The protein below binds the small molecule below.
Small molecule (SMILES): CC(=O)N[C@H]1[C@H](O[C@H]2[C@H](O)[C@@H](NC(C)=O)CO[C@@H]2CO)O[C@H](CO)[C@@H](O)[C@@H]1O

Sequence of chain 1.D:
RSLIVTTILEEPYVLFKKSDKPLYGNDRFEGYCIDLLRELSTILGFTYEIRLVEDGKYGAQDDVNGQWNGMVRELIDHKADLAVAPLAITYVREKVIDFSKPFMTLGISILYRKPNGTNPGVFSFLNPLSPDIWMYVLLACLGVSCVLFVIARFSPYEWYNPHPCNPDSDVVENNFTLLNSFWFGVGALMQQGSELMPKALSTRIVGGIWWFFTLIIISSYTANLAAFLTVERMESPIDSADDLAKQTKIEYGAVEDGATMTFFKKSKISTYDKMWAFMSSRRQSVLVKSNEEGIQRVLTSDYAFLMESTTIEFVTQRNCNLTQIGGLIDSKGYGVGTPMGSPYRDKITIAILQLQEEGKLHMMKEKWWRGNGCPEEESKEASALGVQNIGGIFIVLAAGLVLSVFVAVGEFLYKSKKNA

Binding-site contacts:
Ligand atom C4 contacts residue ARG748 of chain 1.D at 3.6 Å.
Ligand atom O7 contacts residue GLU806 of chain 1.D at 4.4 Å.
Ligand atom C8 contacts residue NAG1 of chain 1.I at 3.3 Å.
Ligand atom C1 contacts residue ARG543 of chain 1.D at 3.7 Å.
Ligand atom N2 contacts residue NAG1 of chain 1.I at 4.1 Å.
Ligand atom C1 contacts residue ASN751 of chain 1.D at 1.5 Å.
Ligand atom C6 contacts residue ASN749 of chain 1.D at 3.5 Å.
Ligand atom C4 contacts residue ASN749 of chain 1.D at 3.8 Å.
Ligand atom C5 contacts residue ASN749 of chain 1.D at 3.9 Å.
Ligand atom N2 contacts residue ASN751 of chain 1.D at 3.8 Å.
Ligand atom O4 contacts residue ARG748 of chain 1.D at 3.0 Å (salt-bridge).
Ligand atom C3 contacts residue ARG748 of chain 1.D at 4.5 Å.
Ligand atom C4 contacts residue ASN751 of chain 1.D at 3.3 Å.
Ligand atom O5 contacts residue ASN751 of chain 1.D at 2.4 Å (h-bond).
Ligand atom O3 contacts residue ASN751 of chain 1.D at 4.2 Å.
Ligand atom C3 contacts residue ASN751 of chain 1.D at 3.4 Å.
Ligand atom C7 contacts residue NAG1 of chain 1.I at 3.4 Å.
Ligand atom O5 contacts residue ARG543 of chain 1.D at 4.1 Å.
Ligand atom O7 contacts residue NAG1 of chain 1.I at 3.3 Å (h-bond).
Ligand atom O5 contacts residue ASN749 of chain 1.D at 3.8 Å.
Ligand atom C6 contacts residue ASN751 of chain 1.D at 3.9 Å.
Ligand atom O7 contacts residue CYS750 of chain 1.D at 3.9 Å.
Ligand atom C5 contacts residue ASN751 of chain 1.D at 3.3 Å.
Ligand atom C2 contacts residue ASN751 of chain 1.D at 2.6 Å.
Ligand atom O3 contacts residue ARG748 of chain 1.D at 4.0 Å.
Ligand atom C8 contacts residue ASN546 of chain 1.D at 4.5 Å.